Binding-site contacts:
Ligand atom C3 contacts residue LEU46 of chain 1.A at 4.2 Å (hydrophobic).
Ligand atom C8 contacts residue TRP131 of chain 1.A at 4.3 Å (hydrophobic).
Ligand atom C4 contacts residue GLY246 of chain 1.A at 4.2 Å.
Ligand atom C7 contacts residue TYR87 of chain 1.A at 4.0 Å (hydrophobic).
Ligand atom N9 contacts residue SER51 of chain 1.A at 4.3 Å.
Ligand atom C7 contacts residue ILE134 of chain 1.A at 4.1 Å (hydrophobic).
Ligand atom C3 contacts residue PHE124 of chain 1.A at 3.8 Å (hydrophobic).
Ligand atom C1 contacts residue LEU46 of chain 1.A at 4.2 Å (hydrophobic).
Ligand atom C4 contacts residue ILE134 of chain 1.A at 4.3 Å (hydrophobic).
Ligand atom O10 contacts residue LYS123 of chain 1.A at 4.0 Å.
Ligand atom O10 contacts residue TRP131 of chain 1.A at 4.2 Å.
Ligand atom O10 contacts residue PHE124 of chain 1.A at 2.6 Å (h-bond).
Ligand atom C3 contacts residue ILE134 of chain 1.A at 4.5 Å (hydrophobic).
Ligand atom N9 contacts residue ILE134 of chain 1.A at 4.3 Å.
Ligand atom O10 contacts residue ILE126 of chain 1.A at 3.9 Å.
Ligand atom C6 contacts residue PHE124 of chain 1.A at 3.6 Å (hydrophobic).
Ligand atom C2 contacts residue GLY246 of chain 1.A at 4.2 Å.
Ligand atom C8 contacts residue PHE124 of chain 1.A at 3.5 Å (hydrophobic).
Ligand atom C7 contacts residue ASP48 of chain 1.A at 3.6 Å.
Ligand atom N9 contacts residue ASP48 of chain 1.A at 2.8 Å (salt-bridge).
Ligand atom C4 contacts residue ASP48 of chain 1.A at 3.9 Å.
Ligand atom C4 contacts residue LEU46 of chain 1.A at 4.3 Å (hydrophobic).
Ligand atom C6 contacts residue TRP131 of chain 1.A at 4.0 Å (hydrophobic).

A small-molecule ligand and the protein it binds are described below.
Small molecule (SMILES): NCCc1ccc(O)cc1

Sequence of chain 1.A:
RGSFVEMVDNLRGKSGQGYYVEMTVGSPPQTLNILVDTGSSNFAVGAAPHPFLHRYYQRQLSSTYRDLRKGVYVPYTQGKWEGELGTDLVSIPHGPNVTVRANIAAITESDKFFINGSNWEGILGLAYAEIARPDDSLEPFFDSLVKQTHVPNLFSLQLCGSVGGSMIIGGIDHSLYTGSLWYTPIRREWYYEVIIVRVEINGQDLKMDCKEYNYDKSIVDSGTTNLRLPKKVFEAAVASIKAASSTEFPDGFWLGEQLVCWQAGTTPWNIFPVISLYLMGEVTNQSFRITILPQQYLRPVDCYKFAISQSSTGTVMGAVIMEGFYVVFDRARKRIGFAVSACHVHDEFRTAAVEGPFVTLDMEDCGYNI